Sequence of chain 1.A:
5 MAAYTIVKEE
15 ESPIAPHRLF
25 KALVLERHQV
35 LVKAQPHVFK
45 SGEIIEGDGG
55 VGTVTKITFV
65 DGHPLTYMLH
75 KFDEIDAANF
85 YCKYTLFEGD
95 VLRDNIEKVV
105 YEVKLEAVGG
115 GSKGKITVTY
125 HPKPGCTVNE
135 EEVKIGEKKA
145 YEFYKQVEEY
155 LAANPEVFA

This protein binds this small molecule.
Small molecule (SMILES): O=S(=O)(O)c1cccc2cccc(Nc3ccccc3)c12

Binding-site contacts:
Ligand atom C5 contacts residue LYS25 of chain 1.A at 4.1 Å.
Ligand atom C5 contacts residue GLY114 of chain 1.IA at 4.2 Å.
Ligand atom C12 contacts residue GLY51 of chain 1.GA at 4.1 Å.
Ligand atom O1 contacts residue GLY51 of chain 1.GA at 3.5 Å (h-bond).
Ligand atom C3 contacts residue ALA81 of chain 1.A at 3.9 Å (hydrophobic).
Ligand atom C7 contacts residue PHE162 of chain 1.A at 3.7 Å (hydrophobic).
Ligand atom O3 contacts residue ILE49 of chain 1.GA at 4.4 Å.
Ligand atom C6 contacts residue HIS21 of chain 1.A at 3.6 Å.
Ligand atom S contacts residue GLY51 of chain 1.GA at 4.0 Å.
Ligand atom C12 contacts residue ALA82 of chain 1.A at 4.2 Å (hydrophobic).
Ligand atom C16 contacts residue GLY51 of chain 1.GA at 2.8 Å.
Ligand atom C15 contacts residue GLY51 of chain 1.GA at 3.2 Å.
Ligand atom C12 contacts residue ALA81 of chain 1.A at 3.4 Å (hydrophobic).
Ligand atom C6 contacts residue PHE162 of chain 1.A at 4.1 Å (hydrophobic).
Ligand atom C14 contacts residue GLY56 of chain 1.GA at 4.4 Å.
Ligand atom O2 contacts residue GLY51 of chain 1.GA at 3.1 Å (h-bond).
Ligand atom C4 contacts residue HIS21 of chain 1.A at 3.8 Å.
Ligand atom C13 contacts residue GLY51 of chain 1.GA at 4.3 Å.
Ligand atom C7 contacts residue LYS25 of chain 1.A at 4.2 Å.
Ligand atom C16 contacts residue GLU50 of chain 1.GA at 3.5 Å.
Ligand atom C1 contacts residue GLY113 of chain 1.IA at 4.1 Å.
Ligand atom C11 contacts residue GLY51 of chain 1.GA at 3.4 Å.
Ligand atom C3 contacts residue PHE24 of chain 1.A at 4.3 Å (hydrophobic).
Ligand atom C9 contacts residue GLY114 of chain 1.IA at 4.3 Å.
Ligand atom C1 contacts residue GLY114 of chain 1.IA at 4.3 Å.
Ligand atom C15 contacts residue GLU50 of chain 1.GA at 3.8 Å.
Ligand atom C2 contacts residue GLY113 of chain 1.IA at 3.8 Å.
Ligand atom C12 contacts residue ASP52 of chain 1.GA at 4.2 Å.
Ligand atom C15 contacts residue GLY56 of chain 1.GA at 3.9 Å.
Ligand atom C6 contacts residue LYS25 of chain 1.A at 3.8 Å.
Ligand atom C2 contacts residue ALA81 of chain 1.A at 3.7 Å (hydrophobic).
Ligand atom C4 contacts residue LYS25 of chain 1.A at 4.3 Å.
Ligand atom C3 contacts residue GLY113 of chain 1.IA at 4.0 Å.
Ligand atom C5 contacts residue HIS21 of chain 1.A at 4.2 Å.
Ligand atom C10 contacts residue GLY114 of chain 1.IA at 4.0 Å.
Ligand atom C13 contacts residue ALA81 of chain 1.A at 3.6 Å (hydrophobic).
Ligand atom C14 contacts residue GLY51 of chain 1.GA at 3.9 Å.
Ligand atom N contacts residue GLY51 of chain 1.GA at 4.0 Å.
Ligand atom C13 contacts residue ALA82 of chain 1.A at 3.9 Å (hydrophobic).
Ligand atom O2 contacts residue GLU50 of chain 1.GA at 4.0 Å.

Sequence of chain 1.IA:
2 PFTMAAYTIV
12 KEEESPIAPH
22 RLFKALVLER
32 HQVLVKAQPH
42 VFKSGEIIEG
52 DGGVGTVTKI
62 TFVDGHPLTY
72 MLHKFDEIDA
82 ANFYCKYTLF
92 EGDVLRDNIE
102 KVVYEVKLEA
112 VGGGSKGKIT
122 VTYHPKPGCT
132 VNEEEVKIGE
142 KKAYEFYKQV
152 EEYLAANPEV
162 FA

Sequence of chain 1.GA:
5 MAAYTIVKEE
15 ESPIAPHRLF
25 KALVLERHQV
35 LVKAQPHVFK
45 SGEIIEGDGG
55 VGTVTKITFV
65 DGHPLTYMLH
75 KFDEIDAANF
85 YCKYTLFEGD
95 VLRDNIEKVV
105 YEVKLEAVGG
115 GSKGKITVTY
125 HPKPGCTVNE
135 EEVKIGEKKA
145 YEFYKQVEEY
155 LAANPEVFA